Binding-site contacts:
Ligand atom NAC contacts residue GLY102 of chain 1.B at 3.8 Å.
Ligand atom CAB contacts residue TYR100 of chain 1.B at 4.3 Å (hydrophobic).
Ligand atom CAB contacts residue ASN101 of chain 1.B at 3.6 Å.
Ligand atom CAB contacts residue GLY102 of chain 1.B at 2.9 Å.
Ligand atom CAA contacts residue GLY102 of chain 1.B at 4.4 Å.
Ligand atom CAA contacts residue ARG99 of chain 1.B at 3.4 Å.
Ligand atom OAE contacts residue ASN101 of chain 1.B at 4.4 Å.
Ligand atom OAE contacts residue GLY102 of chain 1.B at 3.6 Å.
Ligand atom CAB contacts residue ARG99 of chain 1.B at 3.8 Å.
Ligand atom NAC contacts residue ARG99 of chain 1.B at 4.3 Å.

Sequence of chain 1.B:
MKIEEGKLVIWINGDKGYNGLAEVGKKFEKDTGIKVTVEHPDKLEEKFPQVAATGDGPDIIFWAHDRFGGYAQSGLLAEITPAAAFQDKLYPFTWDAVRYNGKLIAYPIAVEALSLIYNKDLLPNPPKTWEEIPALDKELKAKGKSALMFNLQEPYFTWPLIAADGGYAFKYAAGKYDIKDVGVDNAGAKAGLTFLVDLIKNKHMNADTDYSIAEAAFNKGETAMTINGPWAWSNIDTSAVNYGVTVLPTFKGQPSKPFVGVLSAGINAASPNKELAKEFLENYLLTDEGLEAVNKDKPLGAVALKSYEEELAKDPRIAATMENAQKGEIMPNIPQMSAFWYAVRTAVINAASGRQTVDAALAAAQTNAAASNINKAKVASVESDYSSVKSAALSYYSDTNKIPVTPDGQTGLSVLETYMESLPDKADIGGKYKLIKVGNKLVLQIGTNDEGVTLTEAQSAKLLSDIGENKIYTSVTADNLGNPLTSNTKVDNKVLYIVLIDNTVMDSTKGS

A protein and the small-molecule ligand that binds it are described below.
Small molecule (SMILES): C[N+](C)(C)[O-]